Sequence of chain 1.D:
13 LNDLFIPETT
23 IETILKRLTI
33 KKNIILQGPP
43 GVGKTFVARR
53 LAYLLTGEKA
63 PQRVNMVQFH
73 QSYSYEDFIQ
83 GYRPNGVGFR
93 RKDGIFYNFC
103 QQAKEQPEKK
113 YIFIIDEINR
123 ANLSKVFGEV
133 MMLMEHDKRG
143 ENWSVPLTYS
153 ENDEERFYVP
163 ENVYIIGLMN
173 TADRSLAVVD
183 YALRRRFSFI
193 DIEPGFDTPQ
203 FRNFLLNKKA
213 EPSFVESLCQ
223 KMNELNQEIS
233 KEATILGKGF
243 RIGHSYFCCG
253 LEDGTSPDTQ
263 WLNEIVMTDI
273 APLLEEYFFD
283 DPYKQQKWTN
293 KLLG

Binding-site contacts:
Ligand atom N7 contacts residue HIS246 of chain 1.C at 3.0 Å (h-bond).
Ligand atom N3 contacts residue CYS250 of chain 1.C at 3.2 Å (h-bond).
Ligand atom PG contacts residue MG1 of chain 1.T at 2.7 Å.
Ligand atom O2G contacts residue ARG188 of chain 1.D at 2.6 Å (salt-bridge).
Ligand atom O4' contacts residue SER247 of chain 1.C at 2.6 Å (h-bond).
Ligand atom N3B contacts residue MG1 of chain 1.T at 2.6 Å.
Ligand atom O1B contacts residue GLY43 of chain 1.C at 3.0 Å (h-bond).
Ligand atom O2B contacts residue THR47 of chain 1.C at 2.9 Å (h-bond).
Ligand atom O6 contacts residue ASP15 of chain 1.C at 2.7 Å (salt-bridge).
Ligand atom O3A contacts residue GLY45 of chain 1.C at 3.3 Å (h-bond).
Ligand atom C6 contacts residue ASP15 of chain 1.C at 3.2 Å.
Ligand atom O1A contacts residue LYS46 of chain 1.C at 2.7 Å (salt-bridge).
Ligand atom O2G contacts residue PRO42 of chain 1.C at 3.3 Å.
Ligand atom O2A contacts residue MG1 of chain 1.T at 2.1 Å.
Ligand atom PB contacts residue MG1 of chain 1.T at 2.6 Å.
Ligand atom O2B contacts residue LYS46 of chain 1.C at 3.4 Å.
Ligand atom C8 contacts residue HIS246 of chain 1.C at 3.1 Å.
Ligand atom O1A contacts residue THR47 of chain 1.C at 2.3 Å (h-bond).
Ligand atom C4' contacts residue SER247 of chain 1.C at 2.9 Å.
Ligand atom O2A contacts residue LYS140 of chain 1.D at 3.0 Å (salt-bridge).
Ligand atom PG contacts residue ARG188 of chain 1.D at 3.3 Å.
Ligand atom C3' contacts residue ASP139 of chain 1.D at 2.8 Å.
Ligand atom N3B contacts residue ARG187 of chain 1.D at 3.4 Å (salt-bridge).
Ligand atom O1A contacts residue PHE48 of chain 1.C at 3.0 Å (h-bond).
Ligand atom C8 contacts residue GLY45 of chain 1.C at 3.3 Å.
Ligand atom O2' contacts residue PHE48 of chain 1.C at 3.0 Å.
Ligand atom O3' contacts residue ASP139 of chain 1.D at 2.2 Å (salt-bridge).
Ligand atom N1 contacts residue ASP15 of chain 1.C at 2.8 Å (salt-bridge).
Ligand atom O6 contacts residue PHE17 of chain 1.C at 3.2 Å (h-bond).
Ligand atom O2A contacts residue THR47 of chain 1.C at 2.8 Å (h-bond).
Ligand atom O1B contacts residue LYS46 of chain 1.C at 3.2 Å (salt-bridge).
Ligand atom O3' contacts residue SER247 of chain 1.C at 3.3 Å (h-bond).
Ligand atom O2B contacts residue MG1 of chain 1.T at 2.0 Å.
Ligand atom O1A contacts residue GLY45 of chain 1.C at 2.9 Å.
Ligand atom O3G contacts residue ARG188 of chain 1.D at 2.6 Å (salt-bridge).
Ligand atom N2 contacts residue ASP15 of chain 1.C at 3.1 Å (salt-bridge).
Ligand atom O3A contacts residue MG1 of chain 1.T at 3.2 Å.
Ligand atom O3G contacts residue MG1 of chain 1.T at 2.0 Å.
Ligand atom PA contacts residue MG1 of chain 1.T at 3.0 Å.
Ligand atom N3B contacts residue GLY43 of chain 1.C at 3.4 Å (h-bond).

This protein binds this small molecule.
Small molecule (SMILES): Nc1nc2c(ncn2[C@@H]2O[C@H](CO[P](=O)(O)O[P](=O)(O)NP(=O)(O)O)[C@@H](O)[C@H]2O)c(=O)[nH]1

Sequence of chain 1.C:
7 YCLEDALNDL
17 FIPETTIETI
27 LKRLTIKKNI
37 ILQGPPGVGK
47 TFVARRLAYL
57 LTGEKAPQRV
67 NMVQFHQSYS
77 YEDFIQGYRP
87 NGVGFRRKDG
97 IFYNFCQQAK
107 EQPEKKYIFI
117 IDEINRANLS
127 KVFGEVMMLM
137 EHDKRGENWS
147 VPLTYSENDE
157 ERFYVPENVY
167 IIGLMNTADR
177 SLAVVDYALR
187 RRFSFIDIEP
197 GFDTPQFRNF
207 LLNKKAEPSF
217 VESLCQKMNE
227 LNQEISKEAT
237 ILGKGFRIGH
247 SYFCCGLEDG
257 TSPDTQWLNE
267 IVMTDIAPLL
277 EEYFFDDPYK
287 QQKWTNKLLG